This protein binds this small molecule.
Small molecule (SMILES): Cc1cn([C@H]2C=C[C@@H](CO[P](=O)(O)O[P](=O)(O)OP(=O)(O)O)O2)c(=O)[nH]c1=O

Sequence of chain 1.E:
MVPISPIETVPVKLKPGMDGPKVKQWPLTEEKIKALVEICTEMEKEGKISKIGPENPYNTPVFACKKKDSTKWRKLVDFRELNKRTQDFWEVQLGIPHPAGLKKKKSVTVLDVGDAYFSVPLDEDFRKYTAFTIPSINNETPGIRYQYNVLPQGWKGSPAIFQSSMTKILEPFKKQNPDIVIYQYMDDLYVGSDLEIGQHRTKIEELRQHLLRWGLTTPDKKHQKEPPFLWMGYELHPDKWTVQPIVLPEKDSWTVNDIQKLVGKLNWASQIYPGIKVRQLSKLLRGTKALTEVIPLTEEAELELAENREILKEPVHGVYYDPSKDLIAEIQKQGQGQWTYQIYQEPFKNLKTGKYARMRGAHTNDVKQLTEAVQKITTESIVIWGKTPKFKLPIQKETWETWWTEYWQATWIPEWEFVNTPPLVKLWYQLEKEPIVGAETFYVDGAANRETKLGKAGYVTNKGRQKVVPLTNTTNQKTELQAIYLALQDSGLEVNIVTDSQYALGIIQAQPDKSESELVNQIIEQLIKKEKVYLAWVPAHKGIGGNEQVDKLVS

Binding-site contacts:
Ligand atom PC contacts residue ASP115 of chain 1.E at 3.8 Å.
Ligand atom O1A contacts residue ASP112 of chain 1.E at 3.1 Å (salt-bridge).
Ligand atom O1A contacts residue ASP187 of chain 1.E at 2.6 Å (salt-bridge).
Ligand atom O2B contacts residue VAL113 of chain 1.E at 3.1 Å (h-bond).
Ligand atom O2C contacts residue VAL113 of chain 1.E at 3.2 Å (h-bond).
Ligand atom O3C contacts residue ASP115 of chain 1.E at 3.3 Å (salt-bridge).
Ligand atom C5A contacts residue ARG74 of chain 1.E at 3.6 Å.
Ligand atom O2B contacts residue ASP115 of chain 1.E at 3.7 Å.
Ligand atom O2C contacts residue ASP112 of chain 1.E at 3.5 Å (salt-bridge).
Ligand atom O2C contacts residue GLY114 of chain 1.E at 3.5 Å.
Ligand atom O7' contacts residue MG1 of chain 1.S at 3.9 Å.
Ligand atom O2 contacts residue TYR117 of chain 1.E at 3.7 Å.
Ligand atom C6 contacts residue ARG74 of chain 1.E at 3.7 Å.
Ligand atom O4' contacts residue MET186 of chain 1.E at 3.7 Å.
Ligand atom O3C contacts residue GLY114 of chain 1.E at 3.4 Å.
Ligand atom O6' contacts residue MG1 of chain 1.S at 3.7 Å.
Ligand atom O2B contacts residue MG1 of chain 1.S at 2.2 Å.
Ligand atom C5' contacts residue ASP187 of chain 1.E at 3.3 Å.
Ligand atom C5 contacts residue ARG74 of chain 1.E at 3.7 Å.
Ligand atom O2B contacts residue ALA116 of chain 1.E at 3.4 Å (h-bond).
Ligand atom PA contacts residue MG1 of chain 1.S at 3.5 Å.
Ligand atom C3' contacts residue ALA116 of chain 1.E at 3.7 Å (hydrophobic).
Ligand atom O1C contacts residue LYS67 of chain 1.E at 3.5 Å (salt-bridge).
Ligand atom O2C contacts residue MG1 of chain 1.S at 2.2 Å.
Ligand atom C1' contacts residue TYR117 of chain 1.E at 3.5 Å (hydrophobic).
Ligand atom PA contacts residue ARG74 of chain 1.E at 3.8 Å.
Ligand atom O2B contacts residue ASP187 of chain 1.E at 3.3 Å (salt-bridge).
Ligand atom C2' contacts residue TYR117 of chain 1.E at 3.5 Å (hydrophobic).
Ligand atom O1A contacts residue MG1 of chain 1.S at 2.3 Å.
Ligand atom PC contacts residue MG1 of chain 1.S at 3.5 Å.
Ligand atom O5' contacts residue ARG74 of chain 1.E at 3.8 Å.
Ligand atom PB contacts residue MG1 of chain 1.S at 3.4 Å.
Ligand atom O6' contacts residue ARG74 of chain 1.E at 3.3 Å (salt-bridge).
Ligand atom O1B contacts residue GLN153 of chain 1.E at 3.6 Å (h-bond).
Ligand atom C4' contacts residue ALA116 of chain 1.E at 3.8 Å (hydrophobic).
Ligand atom C4' contacts residue MET186 of chain 1.E at 3.9 Å (hydrophobic).
Ligand atom O2A contacts residue ARG74 of chain 1.E at 3.7 Å.
Ligand atom O1B contacts residue ALA116 of chain 1.E at 3.9 Å.
Ligand atom O7' contacts residue LYS67 of chain 1.E at 3.7 Å.
Ligand atom O7' contacts residue ASP115 of chain 1.E at 3.5 Å (salt-bridge).